A protein and the small-molecule ligand that binds it are described below.
Small molecule (SMILES): CC(=O)N[C@@H]1[C@@H](O)[C@H](O)[C@@H](CO)O[C@H]1O

Binding-site contacts:
Ligand atom C2 contacts residue ASN410 of chain 1.B at 2.5 Å.
Ligand atom C8 contacts residue THR411 of chain 1.B at 3.6 Å.
Ligand atom C6 contacts residue ASN410 of chain 1.B at 4.4 Å.
Ligand atom C2 contacts residue THR411 of chain 1.B at 3.8 Å.
Ligand atom C1 contacts residue ASN410 of chain 1.B at 1.4 Å.
Ligand atom O7 contacts residue THR411 of chain 1.B at 3.0 Å (h-bond).
Ligand atom C8 contacts residue ASN410 of chain 1.B at 3.3 Å.
Ligand atom O5 contacts residue ASN410 of chain 1.B at 2.6 Å (h-bond).
Ligand atom O7 contacts residue THR412 of chain 1.B at 4.0 Å.
Ligand atom C5 contacts residue ASN410 of chain 1.B at 3.6 Å.
Ligand atom C3 contacts residue ASN410 of chain 1.B at 3.6 Å.
Ligand atom C7 contacts residue ASN410 of chain 1.B at 3.4 Å.
Ligand atom C7 contacts residue THR411 of chain 1.B at 2.7 Å.
Ligand atom O3 contacts residue GLN361 of chain 1.B at 3.2 Å (h-bond).
Ligand atom C8 contacts residue THR412 of chain 1.B at 3.1 Å.
Ligand atom N2 contacts residue THR411 of chain 1.B at 2.5 Å (h-bond).
Ligand atom C1 contacts residue THR411 of chain 1.B at 4.4 Å.
Ligand atom N2 contacts residue ASN410 of chain 1.B at 2.6 Å (h-bond).
Ligand atom C7 contacts residue GLN361 of chain 1.B at 3.9 Å.
Ligand atom N2 contacts residue GLN361 of chain 1.B at 4.2 Å.
Ligand atom C4 contacts residue ASN410 of chain 1.B at 4.2 Å.
Ligand atom O4 contacts residue MET520 of chain 1.B at 3.5 Å.
Ligand atom N2 contacts residue THR412 of chain 1.B at 4.2 Å.
Ligand atom C7 contacts residue THR412 of chain 1.B at 3.6 Å.
Ligand atom C2 contacts residue GLN361 of chain 1.B at 4.5 Å.
Ligand atom O6 contacts residue ASN410 of chain 1.B at 3.8 Å.
Ligand atom C3 contacts residue GLN361 of chain 1.B at 4.4 Å.
Ligand atom O7 contacts residue GLN361 of chain 1.B at 2.9 Å (h-bond).

Sequence of chain 1.B:
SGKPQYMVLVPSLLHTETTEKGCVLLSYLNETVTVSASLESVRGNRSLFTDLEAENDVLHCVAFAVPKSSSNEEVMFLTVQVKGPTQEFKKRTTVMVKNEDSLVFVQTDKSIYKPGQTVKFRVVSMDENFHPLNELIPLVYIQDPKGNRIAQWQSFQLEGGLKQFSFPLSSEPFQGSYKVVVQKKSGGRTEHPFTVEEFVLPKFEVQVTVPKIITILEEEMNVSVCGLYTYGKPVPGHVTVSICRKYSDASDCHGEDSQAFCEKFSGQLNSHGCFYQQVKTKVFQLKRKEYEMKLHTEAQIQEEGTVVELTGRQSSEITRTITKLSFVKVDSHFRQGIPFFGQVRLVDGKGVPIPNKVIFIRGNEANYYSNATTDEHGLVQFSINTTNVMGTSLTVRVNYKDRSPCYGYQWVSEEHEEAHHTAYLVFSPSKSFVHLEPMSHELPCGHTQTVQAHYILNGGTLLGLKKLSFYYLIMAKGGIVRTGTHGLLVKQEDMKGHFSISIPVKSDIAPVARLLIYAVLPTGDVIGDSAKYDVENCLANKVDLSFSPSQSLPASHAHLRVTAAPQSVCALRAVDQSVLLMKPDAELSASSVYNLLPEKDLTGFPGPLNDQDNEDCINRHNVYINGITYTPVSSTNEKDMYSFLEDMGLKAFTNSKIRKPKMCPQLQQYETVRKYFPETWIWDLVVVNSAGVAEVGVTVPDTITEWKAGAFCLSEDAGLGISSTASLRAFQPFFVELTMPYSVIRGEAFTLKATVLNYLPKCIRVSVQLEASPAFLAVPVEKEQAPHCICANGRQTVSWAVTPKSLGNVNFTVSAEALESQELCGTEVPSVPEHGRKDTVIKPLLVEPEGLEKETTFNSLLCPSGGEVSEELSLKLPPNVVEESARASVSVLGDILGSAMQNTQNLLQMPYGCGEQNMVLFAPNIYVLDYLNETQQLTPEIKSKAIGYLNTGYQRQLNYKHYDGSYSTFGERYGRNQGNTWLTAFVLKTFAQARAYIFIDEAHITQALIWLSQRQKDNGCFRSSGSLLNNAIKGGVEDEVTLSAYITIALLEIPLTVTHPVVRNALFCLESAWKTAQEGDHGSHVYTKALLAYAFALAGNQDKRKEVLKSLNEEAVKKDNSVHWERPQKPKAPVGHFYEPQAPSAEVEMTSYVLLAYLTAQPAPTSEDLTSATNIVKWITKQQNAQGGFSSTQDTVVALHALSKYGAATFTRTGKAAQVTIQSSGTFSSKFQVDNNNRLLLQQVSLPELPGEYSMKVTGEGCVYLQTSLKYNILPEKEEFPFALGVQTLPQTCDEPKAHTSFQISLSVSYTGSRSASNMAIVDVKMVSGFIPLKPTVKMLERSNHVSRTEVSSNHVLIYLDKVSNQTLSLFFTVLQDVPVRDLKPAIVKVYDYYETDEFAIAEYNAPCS